This protein binds this small molecule.
Small molecule (SMILES): CC(=O)N[C@H]1[C@H](O[C@H]2[C@H](O)[C@@H](NC(C)=O)CO[C@@H]2CO)O[C@H](CO)[C@@H](O)[C@@H]1O

Binding-site contacts:
Ligand atom C7 contacts residue SER22 of chain 1.C at 4.3 Å.
Ligand atom C4 contacts residue ASN20 of chain 1.C at 4.2 Å.
Ligand atom C6 contacts residue ALA19 of chain 1.C at 3.9 Å (hydrophobic).
Ligand atom O5 contacts residue TRP23 of chain 1.C at 3.7 Å.
Ligand atom C3 contacts residue ASN20 of chain 1.C at 3.8 Å.
Ligand atom O6 contacts residue ALA19 of chain 1.C at 3.7 Å.
Ligand atom N2 contacts residue ASN20 of chain 1.C at 3.0 Å (h-bond).
Ligand atom C2 contacts residue ASN20 of chain 1.C at 2.5 Å.
Ligand atom C1 contacts residue TRP23 of chain 1.C at 3.8 Å (hydrophobic).
Ligand atom O5 contacts residue ASN20 of chain 1.C at 2.3 Å (h-bond).
Ligand atom C8 contacts residue SER22 of chain 1.C at 3.9 Å.
Ligand atom C5 contacts residue ALA19 of chain 1.C at 4.3 Å (hydrophobic).
Ligand atom C5 contacts residue TRP23 of chain 1.C at 3.8 Å (hydrophobic).
Ligand atom C1 contacts residue ASN20 of chain 1.C at 1.5 Å.
Ligand atom C6 contacts residue TRP23 of chain 1.C at 3.8 Å (hydrophobic).
Ligand atom C7 contacts residue TRP23 of chain 1.C at 4.2 Å (hydrophobic).
Ligand atom C1 contacts residue ALA19 of chain 1.C at 4.3 Å (hydrophobic).
Ligand atom C5 contacts residue ASN20 of chain 1.C at 3.7 Å.
Ligand atom O5 contacts residue ALA19 of chain 1.C at 3.5 Å.
Ligand atom O7 contacts residue ASN20 of chain 1.C at 3.5 Å (h-bond).
Ligand atom C8 contacts residue TRP23 of chain 1.C at 3.4 Å (hydrophobic).
Ligand atom N2 contacts residue SER22 of chain 1.C at 4.0 Å.
Ligand atom C7 contacts residue ASN20 of chain 1.C at 3.4 Å.

Sequence of chain 1.C:
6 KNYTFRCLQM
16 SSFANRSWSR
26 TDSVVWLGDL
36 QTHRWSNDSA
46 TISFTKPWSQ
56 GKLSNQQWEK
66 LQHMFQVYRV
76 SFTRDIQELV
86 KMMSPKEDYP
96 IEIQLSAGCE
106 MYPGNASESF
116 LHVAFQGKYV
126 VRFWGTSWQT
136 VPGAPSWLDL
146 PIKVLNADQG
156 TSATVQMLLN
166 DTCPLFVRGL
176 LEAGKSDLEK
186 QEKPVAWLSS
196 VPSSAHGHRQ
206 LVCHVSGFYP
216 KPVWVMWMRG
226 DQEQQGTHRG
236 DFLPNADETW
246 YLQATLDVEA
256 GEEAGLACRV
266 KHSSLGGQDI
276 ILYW